Sequence of chain 1.A:
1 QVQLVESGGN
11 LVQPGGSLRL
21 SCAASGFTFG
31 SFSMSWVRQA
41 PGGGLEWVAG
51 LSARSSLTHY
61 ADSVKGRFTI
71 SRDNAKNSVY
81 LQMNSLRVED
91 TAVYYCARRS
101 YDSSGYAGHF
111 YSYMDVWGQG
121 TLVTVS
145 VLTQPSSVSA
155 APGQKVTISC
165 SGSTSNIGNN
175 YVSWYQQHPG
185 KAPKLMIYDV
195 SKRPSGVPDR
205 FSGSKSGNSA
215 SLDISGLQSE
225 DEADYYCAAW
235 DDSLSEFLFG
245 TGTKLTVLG

This protein binds this small molecule.
Small molecule (SMILES): O=C(O)c1ccc(-c2c3cc(F)c(=O)cc-3oc3cc(O)c(F)cc23)c(C(=O)O)c1

Binding-site contacts:
Ligand atom C6 contacts residue SER35 of chain 1.A at 3.6 Å.
Ligand atom C6 contacts residue TRP47 of chain 1.A at 3.6 Å (hydrophobic).
Ligand atom F2 contacts residue LEU51 of chain 1.A at 3.7 Å.
Ligand atom O3 contacts residue TRP47 of chain 1.A at 2.3 Å (h-bond).
Ligand atom C3 contacts residue TRP234 of chain 1.A at 3.7 Å (hydrophobic).
Ligand atom O6 contacts residue HIS59 of chain 1.A at 3.4 Å (h-bond).
Ligand atom F2 contacts residue HIS59 of chain 1.A at 3.5 Å.
Ligand atom O4 contacts residue SER52 of chain 1.A at 3.2 Å (h-bond).
Ligand atom O2 contacts residue TRP234 of chain 1.A at 3.6 Å.
Ligand atom O2 contacts residue TYR111 of chain 1.A at 3.7 Å.
Ligand atom C2 contacts residue SER112 of chain 1.A at 3.7 Å.
Ligand atom C20 contacts residue ARG99 of chain 1.A at 3.2 Å.
Ligand atom O4 contacts residue ARG99 of chain 1.A at 2.8 Å (salt-bridge).
Ligand atom F2 contacts residue GLY50 of chain 1.A at 3.2 Å.
Ligand atom C17 contacts residue HIS59 of chain 1.A at 3.0 Å.
Ligand atom O3 contacts residue GLY50 of chain 1.A at 3.7 Å.
Ligand atom C1 contacts residue TRP234 of chain 1.A at 3.6 Å (hydrophobic).
Ligand atom C9 contacts residue TRP234 of chain 1.A at 3.5 Å (hydrophobic).
Ligand atom C6 contacts residue ARG99 of chain 1.A at 3.0 Å.
Ligand atom C10 contacts residue TRP234 of chain 1.A at 3.8 Å (hydrophobic).
Ligand atom C4 contacts residue ARG99 of chain 1.A at 3.7 Å.
Ligand atom C8 contacts residue TRP234 of chain 1.A at 3.8 Å (hydrophobic).
Ligand atom F1 contacts residue HIS109 of chain 1.A at 3.8 Å.
Ligand atom O3 contacts residue SER35 of chain 1.A at 3.7 Å.
Ligand atom O2 contacts residue PHE241 of chain 1.A at 3.4 Å.
Ligand atom C5 contacts residue ARG99 of chain 1.A at 3.4 Å.
Ligand atom C2 contacts residue TRP234 of chain 1.A at 3.6 Å (hydrophobic).
Ligand atom C7 contacts residue ARG99 of chain 1.A at 3.5 Å.
Ligand atom C18 contacts residue HIS59 of chain 1.A at 3.4 Å.
Ligand atom O1 contacts residue SER112 of chain 1.A at 3.7 Å.
Ligand atom C2 contacts residue TYR111 of chain 1.A at 3.7 Å (hydrophobic).
Ligand atom C4 contacts residue TRP234 of chain 1.A at 3.6 Å (hydrophobic).
Ligand atom C16 contacts residue HIS59 of chain 1.A at 3.0 Å.
Ligand atom C15 contacts residue HIS59 of chain 1.A at 3.6 Å.
Ligand atom C15 contacts residue TRP234 of chain 1.A at 3.4 Å (hydrophobic).
Ligand atom O5 contacts residue ARG99 of chain 1.A at 3.3 Å (salt-bridge).
Ligand atom C21 contacts residue HIS59 of chain 1.A at 3.4 Å.
Ligand atom O5 contacts residue TYR111 of chain 1.A at 3.6 Å.
Ligand atom C3 contacts residue TYR111 of chain 1.A at 3.6 Å (hydrophobic).
Ligand atom F1 contacts residue GLY108 of chain 1.A at 3.1 Å.